Sequence of chain 1.B:
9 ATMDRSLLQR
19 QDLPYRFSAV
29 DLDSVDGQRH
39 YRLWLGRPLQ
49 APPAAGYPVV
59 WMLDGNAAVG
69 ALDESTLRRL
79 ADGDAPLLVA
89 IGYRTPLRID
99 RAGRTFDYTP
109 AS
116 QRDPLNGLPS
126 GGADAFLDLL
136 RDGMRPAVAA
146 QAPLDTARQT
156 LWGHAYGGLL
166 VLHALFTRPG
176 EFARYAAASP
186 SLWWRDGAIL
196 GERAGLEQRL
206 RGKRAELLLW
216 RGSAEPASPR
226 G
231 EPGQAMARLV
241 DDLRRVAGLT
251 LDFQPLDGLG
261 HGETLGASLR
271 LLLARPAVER

Binding-site contacts:
Ligand atom CBT contacts residue HIS261 of chain 1.B at 3.7 Å.
Ligand atom CBP contacts residue HIS261 of chain 1.B at 3.5 Å.
Ligand atom OAJ contacts residue ALA160 of chain 1.B at 3.4 Å.
Ligand atom OAJ contacts residue HIS261 of chain 1.B at 2.6 Å (h-bond).
Ligand atom CAR contacts residue EDO1 of chain 1.K at 3.6 Å.
Ligand atom OAH contacts residue HIS261 of chain 1.B at 3.1 Å (h-bond).
Ligand atom N contacts residue PRO224 of chain 1.B at 3.8 Å.
Ligand atom CAS contacts residue TRP188 of chain 1.B at 3.6 Å (hydrophobic).
Ligand atom CBP contacts residue FE1 of chain 1.G at 2.9 Å.
Ligand atom CAU contacts residue HIS261 of chain 1.B at 3.8 Å.
Ligand atom OAL contacts residue PRO224 of chain 1.B at 3.4 Å.
Ligand atom CAV contacts residue LEU120 of chain 1.B at 3.5 Å (hydrophobic).
Ligand atom CBR contacts residue FE1 of chain 1.G at 2.9 Å.
Ligand atom CBQ contacts residue FE1 of chain 1.G at 2.8 Å.
Ligand atom CAO contacts residue HIS261 of chain 1.B at 3.8 Å.
Ligand atom CBQ contacts residue HIS261 of chain 1.B at 3.3 Å.
Ligand atom CBN contacts residue PRO224 of chain 1.B at 3.7 Å (hydrophobic).
Ligand atom CBN contacts residue FE1 of chain 1.G at 2.8 Å.
Ligand atom OAL contacts residue FE1 of chain 1.G at 2.1 Å.
Ligand atom CB contacts residue PRO224 of chain 1.B at 3.6 Å (hydrophobic).
Ligand atom CBQ contacts residue PRO224 of chain 1.B at 3.5 Å (hydrophobic).
Ligand atom CBN contacts residue HIS261 of chain 1.B at 3.2 Å.
Ligand atom CAP contacts residue TRP188 of chain 1.B at 3.9 Å (hydrophobic).
Ligand atom CBS contacts residue FE1 of chain 1.G at 2.9 Å.
Ligand atom CBO contacts residue FE1 of chain 1.G at 2.9 Å.
Ligand atom CAO contacts residue PRO221 of chain 1.B at 3.9 Å (hydrophobic).
Ligand atom CBO contacts residue TRP188 of chain 1.B at 3.9 Å (hydrophobic).
Ligand atom OAH contacts residue FE1 of chain 1.G at 2.1 Å.
Ligand atom OAK contacts residue FE1 of chain 1.G at 1.9 Å.
Ligand atom OAJ contacts residue FE1 of chain 1.G at 2.1 Å.
Ligand atom CAS contacts residue TYR161 of chain 1.B at 3.3 Å (hydrophobic).
Ligand atom CAT contacts residue ALA160 of chain 1.B at 3.8 Å (hydrophobic).
Ligand atom CAR contacts residue PRO224 of chain 1.B at 3.9 Å (hydrophobic).
Ligand atom OAK contacts residue HIS261 of chain 1.B at 3.4 Å.
Ligand atom OAI contacts residue FE1 of chain 1.G at 2.1 Å.
Ligand atom CAP contacts residue TYR161 of chain 1.B at 3.4 Å (hydrophobic).
Ligand atom CBR contacts residue PRO224 of chain 1.B at 3.7 Å (hydrophobic).
Ligand atom CAR contacts residue HIS261 of chain 1.B at 3.5 Å.
Ligand atom OAM contacts residue FE1 of chain 1.G at 2.1 Å.
Ligand atom CAU contacts residue PRO221 of chain 1.B at 3.6 Å (hydrophobic).

The small molecule below binds the protein below.
Small molecule (SMILES): C#CCNC(=O)[C@H](CNC(=O)[C@H](CNC(=O)CNC(=O)c1cccc(O)c1O)NC(=O)c1cccc(O)c1O)NC(=O)c1cccc(O)c1O